Binding-site contacts:
Ligand atom C9 contacts residue CYS171 of chain 1.A at 3.6 Å (hydrophobic).
Ligand atom C8 contacts residue SER161 of chain 1.A at 3.5 Å.
Ligand atom F2 contacts residue PHE305 of chain 1.A at 4.0 Å.
Ligand atom C18 contacts residue HIS280 of chain 1.A at 3.9 Å.
Ligand atom C5 contacts residue SER158 of chain 1.A at 3.9 Å.
Ligand atom C10 contacts residue LEU116 of chain 1.A at 4.0 Å (hydrophobic).
Ligand atom C8 contacts residue TYR26 of chain 1.A at 3.6 Å (hydrophobic).
Ligand atom C6 contacts residue SER120 of chain 1.A at 3.7 Å.
Ligand atom C19 contacts residue HIS188 of chain 1.A at 3.5 Å.
Ligand atom O13 contacts residue HIS280 of chain 1.A at 2.8 Å.
Ligand atom F2 contacts residue VAL117 of chain 1.A at 3.9 Å.
Ligand atom C16 contacts residue LEU110 of chain 1.A at 3.4 Å (hydrophobic).
Ligand atom C8 contacts residue TYR30 of chain 1.A at 3.8 Å (hydrophobic).
Ligand atom C12 contacts residue TRP169 of chain 1.A at 4.0 Å (hydrophobic).
Ligand atom F2 contacts residue HIS280 of chain 1.A at 3.2 Å.
Ligand atom O3 contacts residue SER161 of chain 1.A at 2.8 Å (h-bond).
Ligand atom O3 contacts residue TYR26 of chain 1.A at 2.8 Å (h-bond).
Ligand atom C10 contacts residue SER158 of chain 1.A at 3.7 Å.
Ligand atom C14 contacts residue VAL183 of chain 1.A at 4.0 Å (hydrophobic).
Ligand atom O13 contacts residue HIS188 of chain 1.A at 2.8 Å (h-bond).
Ligand atom C16 contacts residue HIS188 of chain 1.A at 3.5 Å.
Ligand atom C7 contacts residue TYR26 of chain 1.A at 3.8 Å (hydrophobic).
Ligand atom C28 contacts residue VAL183 of chain 1.A at 3.8 Å (hydrophobic).
Ligand atom C4 contacts residue ILE154 of chain 1.A at 4.0 Å (hydrophobic).
Ligand atom F1 contacts residue LEU113 of chain 1.A at 4.0 Å.
Ligand atom C32 contacts residue TRP169 of chain 1.A at 3.4 Å (hydrophobic).
Ligand atom C9 contacts residue SER161 of chain 1.A at 3.6 Å.
Ligand atom C12 contacts residue SER158 of chain 1.A at 3.5 Å.
Ligand atom C17 contacts residue HIS280 of chain 1.A at 3.9 Å.
Ligand atom C17 contacts residue HIS188 of chain 1.A at 3.6 Å.
Ligand atom O3 contacts residue SER158 of chain 1.A at 3.4 Å.
Ligand atom C31 contacts residue TRP169 of chain 1.A at 4.0 Å (hydrophobic).
Ligand atom C23 contacts residue SER158 of chain 1.A at 3.4 Å.
Ligand atom C27 contacts residue ILE154 of chain 1.A at 3.8 Å (hydrophobic).
Ligand atom F1 contacts residue VAL117 of chain 1.A at 3.3 Å.
Ligand atom C24 contacts residue VAL117 of chain 1.A at 3.6 Å (hydrophobic).
Ligand atom C5 contacts residue SER120 of chain 1.A at 3.9 Å.
Ligand atom C6 contacts residue ARG157 of chain 1.A at 4.0 Å.
Ligand atom C4 contacts residue SER120 of chain 1.A at 3.4 Å.
Ligand atom C14 contacts residue LEU192 of chain 1.A at 3.8 Å (hydrophobic).

The small molecule below binds the protein below.
Small molecule (SMILES): C=C1CC[C@H](O)C/C1=C/C=C1\CCC[C@]2(C)[C@@H]([C@H](C)CCC(F)(F)C(C)(C)O)CC[C@@H]12

Sequence of chain 1.A:
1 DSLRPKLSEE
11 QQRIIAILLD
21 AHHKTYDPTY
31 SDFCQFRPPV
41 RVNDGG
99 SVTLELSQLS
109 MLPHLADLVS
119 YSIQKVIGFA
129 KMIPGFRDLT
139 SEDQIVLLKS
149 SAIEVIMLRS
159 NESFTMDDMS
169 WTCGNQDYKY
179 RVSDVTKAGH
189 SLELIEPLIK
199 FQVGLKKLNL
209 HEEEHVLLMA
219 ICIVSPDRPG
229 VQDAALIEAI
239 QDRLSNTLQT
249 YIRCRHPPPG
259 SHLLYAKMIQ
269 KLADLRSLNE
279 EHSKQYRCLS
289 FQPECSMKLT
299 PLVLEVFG